A small-molecule ligand and the protein it binds are described below.
Small molecule (SMILES): CC(=O)N[C@H]1[C@@H](O[C@H]2[C@H](O)[C@@H](NC(C)=O)CO[C@@H]2CO)O[C@H](CO)[C@@H](O)[C@@H]1O

Binding-site contacts:
Ligand atom C3 contacts residue ASN943 of chain 1.A at 3.8 Å.
Ligand atom N2 contacts residue ASN943 of chain 1.A at 2.9 Å (h-bond).
Ligand atom C2 contacts residue ASN943 of chain 1.A at 2.4 Å.
Ligand atom C8 contacts residue ASN943 of chain 1.A at 4.3 Å.
Ligand atom O5 contacts residue ASN943 of chain 1.A at 2.3 Å (h-bond).
Ligand atom C8 contacts residue THR942 of chain 1.A at 3.9 Å.
Ligand atom C5 contacts residue ASN943 of chain 1.A at 3.4 Å.
Ligand atom O7 contacts residue ASN943 of chain 1.A at 3.0 Å (h-bond).
Ligand atom O7 contacts residue THR942 of chain 1.A at 2.8 Å (h-bond).
Ligand atom O6 contacts residue GLU743 of chain 1.A at 4.5 Å.
Ligand atom C1 contacts residue ASN943 of chain 1.A at 1.4 Å.
Ligand atom O6 contacts residue ASN943 of chain 1.A at 4.0 Å.
Ligand atom O6 contacts residue VAL742 of chain 1.A at 4.1 Å.
Ligand atom C7 contacts residue ASN943 of chain 1.A at 3.1 Å.
Ligand atom C4 contacts residue ASN943 of chain 1.A at 4.1 Å.
Ligand atom C6 contacts residue ASN943 of chain 1.A at 3.4 Å.
Ligand atom C7 contacts residue THR942 of chain 1.A at 3.6 Å.

Sequence of chain 1.A:
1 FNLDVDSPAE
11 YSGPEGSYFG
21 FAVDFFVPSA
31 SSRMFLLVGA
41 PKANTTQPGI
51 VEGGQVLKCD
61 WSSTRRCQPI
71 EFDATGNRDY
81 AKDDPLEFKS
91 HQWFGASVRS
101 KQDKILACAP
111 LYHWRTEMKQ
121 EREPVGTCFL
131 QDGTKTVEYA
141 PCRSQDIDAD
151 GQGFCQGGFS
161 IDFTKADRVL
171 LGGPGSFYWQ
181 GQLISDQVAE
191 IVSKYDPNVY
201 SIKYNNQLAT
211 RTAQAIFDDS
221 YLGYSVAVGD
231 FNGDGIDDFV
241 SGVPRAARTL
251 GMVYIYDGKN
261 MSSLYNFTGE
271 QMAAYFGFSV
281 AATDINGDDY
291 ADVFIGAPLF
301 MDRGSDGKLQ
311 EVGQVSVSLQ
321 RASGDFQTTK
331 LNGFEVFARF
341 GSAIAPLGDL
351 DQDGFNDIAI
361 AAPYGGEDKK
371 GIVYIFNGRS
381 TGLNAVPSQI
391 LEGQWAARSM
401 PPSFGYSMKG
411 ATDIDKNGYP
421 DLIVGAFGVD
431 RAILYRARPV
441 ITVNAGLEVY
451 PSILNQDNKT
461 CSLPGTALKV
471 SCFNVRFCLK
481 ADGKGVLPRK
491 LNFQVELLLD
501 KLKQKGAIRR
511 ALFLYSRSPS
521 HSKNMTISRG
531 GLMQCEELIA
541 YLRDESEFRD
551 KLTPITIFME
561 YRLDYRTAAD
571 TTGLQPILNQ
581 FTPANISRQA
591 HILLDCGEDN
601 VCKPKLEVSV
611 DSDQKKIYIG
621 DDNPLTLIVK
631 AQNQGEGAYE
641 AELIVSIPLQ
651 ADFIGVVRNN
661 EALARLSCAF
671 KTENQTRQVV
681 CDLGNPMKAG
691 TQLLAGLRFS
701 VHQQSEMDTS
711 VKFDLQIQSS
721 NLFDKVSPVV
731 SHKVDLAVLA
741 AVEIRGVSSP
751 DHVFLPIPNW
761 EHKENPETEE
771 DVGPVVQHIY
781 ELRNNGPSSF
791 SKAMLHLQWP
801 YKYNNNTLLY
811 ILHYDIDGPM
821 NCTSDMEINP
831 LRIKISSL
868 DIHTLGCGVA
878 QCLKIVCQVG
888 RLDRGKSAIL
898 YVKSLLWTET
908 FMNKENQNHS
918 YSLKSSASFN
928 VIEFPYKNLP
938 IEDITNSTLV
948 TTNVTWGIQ